Sequence of chain 2.A:
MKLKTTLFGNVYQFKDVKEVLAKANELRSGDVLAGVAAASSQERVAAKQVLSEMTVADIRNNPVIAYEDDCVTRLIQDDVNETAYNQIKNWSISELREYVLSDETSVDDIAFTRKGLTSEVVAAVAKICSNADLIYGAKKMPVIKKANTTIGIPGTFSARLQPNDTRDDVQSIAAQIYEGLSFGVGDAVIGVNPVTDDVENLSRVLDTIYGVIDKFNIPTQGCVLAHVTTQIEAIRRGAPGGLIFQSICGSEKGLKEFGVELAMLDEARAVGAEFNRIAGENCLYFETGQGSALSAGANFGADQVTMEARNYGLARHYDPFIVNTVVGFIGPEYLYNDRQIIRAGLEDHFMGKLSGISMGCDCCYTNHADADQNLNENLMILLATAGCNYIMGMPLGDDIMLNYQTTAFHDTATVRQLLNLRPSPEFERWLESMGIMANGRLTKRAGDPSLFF

Binding-site contacts:
Ligand atom C2 contacts residue SER247 of chain 2.A at 3.6 Å.
Ligand atom C4 contacts residue B121 of chain 2.L at 3.8 Å.
Ligand atom C1' contacts residue SER247 of chain 2.A at 3.2 Å.
Ligand atom C6 contacts residue THR288 of chain 2.A at 3.2 Å.
Ligand atom C2 contacts residue ILE248 of chain 2.A at 3.6 Å (hydrophobic).
Ligand atom O2' contacts residue B121 of chain 2.L at 3.0 Å.
Ligand atom N6 contacts residue SER292 of chain 2.A at 3.6 Å.
Ligand atom C5 contacts residue B121 of chain 2.L at 3.5 Å.
Ligand atom N1 contacts residue GLY289 of chain 2.A at 3.8 Å.
Ligand atom N7 contacts residue VAL326 of chain 2.A at 3.4 Å.
Ligand atom C5 contacts residue THR288 of chain 2.A at 3.4 Å.
Ligand atom N6 contacts residue GLY289 of chain 2.A at 3.0 Å (h-bond).
Ligand atom N9 contacts residue VAL326 of chain 2.A at 3.6 Å.
Ligand atom N9 contacts residue B121 of chain 2.L at 3.7 Å.
Ligand atom C6 contacts residue GLY289 of chain 2.A at 3.6 Å.
Ligand atom O4' contacts residue GLU287 of chain 2.A at 2.6 Å (salt-bridge).
Ligand atom N7 contacts residue B121 of chain 2.L at 3.2 Å.
Ligand atom C5' contacts residue ASN193 of chain 2.A at 3.7 Å.
Ligand atom C4' contacts residue GLU287 of chain 2.A at 3.5 Å.
Ligand atom C1' contacts residue GLU287 of chain 2.A at 3.3 Å.
Ligand atom N1 contacts residue ILE248 of chain 2.A at 3.8 Å.
Ligand atom C2 contacts residue GLU287 of chain 2.A at 3.1 Å.
Ligand atom N3 contacts residue GLU287 of chain 2.A at 3.4 Å (salt-bridge).
Ligand atom C8 contacts residue PHE329 of chain 2.A at 3.4 Å (hydrophobic).
Ligand atom O3' contacts residue B121 of chain 2.L at 2.8 Å (h-bond).
Ligand atom C4' contacts residue ASN193 of chain 2.A at 3.4 Å.
Ligand atom C4 contacts residue SER247 of chain 2.A at 3.6 Å.
Ligand atom C3' contacts residue B121 of chain 2.L at 3.5 Å.
Ligand atom O3' contacts residue ASN193 of chain 2.A at 3.5 Å (h-bond).
Ligand atom O2' contacts residue SER247 of chain 2.A at 2.4 Å (h-bond).
Ligand atom C5' contacts residue PHE329 of chain 2.A at 3.2 Å (hydrophobic).
Ligand atom C5' contacts residue LEU402 of chain 2.A at 3.8 Å (hydrophobic).
Ligand atom N9 contacts residue SER247 of chain 2.A at 3.8 Å.
Ligand atom C8 contacts residue VAL326 of chain 2.A at 3.3 Å (hydrophobic).
Ligand atom C8 contacts residue B121 of chain 2.L at 3.3 Å.
Ligand atom C2' contacts residue SER247 of chain 2.A at 3.3 Å.
Ligand atom N6 contacts residue THR288 of chain 2.A at 3.5 Å (h-bond).
Ligand atom N3 contacts residue SER247 of chain 2.A at 2.9 Å (h-bond).
Ligand atom N7 contacts residue PHE329 of chain 2.A at 3.6 Å.
Ligand atom N1 contacts residue THR288 of chain 2.A at 3.4 Å.

The small molecule below binds the protein below.
Small molecule (SMILES): C[C@H]1O[C@@H](n2cnc3c(N)ncnc32)[C@H](O)[C@@H]1O